Sequence of chain 1.A:
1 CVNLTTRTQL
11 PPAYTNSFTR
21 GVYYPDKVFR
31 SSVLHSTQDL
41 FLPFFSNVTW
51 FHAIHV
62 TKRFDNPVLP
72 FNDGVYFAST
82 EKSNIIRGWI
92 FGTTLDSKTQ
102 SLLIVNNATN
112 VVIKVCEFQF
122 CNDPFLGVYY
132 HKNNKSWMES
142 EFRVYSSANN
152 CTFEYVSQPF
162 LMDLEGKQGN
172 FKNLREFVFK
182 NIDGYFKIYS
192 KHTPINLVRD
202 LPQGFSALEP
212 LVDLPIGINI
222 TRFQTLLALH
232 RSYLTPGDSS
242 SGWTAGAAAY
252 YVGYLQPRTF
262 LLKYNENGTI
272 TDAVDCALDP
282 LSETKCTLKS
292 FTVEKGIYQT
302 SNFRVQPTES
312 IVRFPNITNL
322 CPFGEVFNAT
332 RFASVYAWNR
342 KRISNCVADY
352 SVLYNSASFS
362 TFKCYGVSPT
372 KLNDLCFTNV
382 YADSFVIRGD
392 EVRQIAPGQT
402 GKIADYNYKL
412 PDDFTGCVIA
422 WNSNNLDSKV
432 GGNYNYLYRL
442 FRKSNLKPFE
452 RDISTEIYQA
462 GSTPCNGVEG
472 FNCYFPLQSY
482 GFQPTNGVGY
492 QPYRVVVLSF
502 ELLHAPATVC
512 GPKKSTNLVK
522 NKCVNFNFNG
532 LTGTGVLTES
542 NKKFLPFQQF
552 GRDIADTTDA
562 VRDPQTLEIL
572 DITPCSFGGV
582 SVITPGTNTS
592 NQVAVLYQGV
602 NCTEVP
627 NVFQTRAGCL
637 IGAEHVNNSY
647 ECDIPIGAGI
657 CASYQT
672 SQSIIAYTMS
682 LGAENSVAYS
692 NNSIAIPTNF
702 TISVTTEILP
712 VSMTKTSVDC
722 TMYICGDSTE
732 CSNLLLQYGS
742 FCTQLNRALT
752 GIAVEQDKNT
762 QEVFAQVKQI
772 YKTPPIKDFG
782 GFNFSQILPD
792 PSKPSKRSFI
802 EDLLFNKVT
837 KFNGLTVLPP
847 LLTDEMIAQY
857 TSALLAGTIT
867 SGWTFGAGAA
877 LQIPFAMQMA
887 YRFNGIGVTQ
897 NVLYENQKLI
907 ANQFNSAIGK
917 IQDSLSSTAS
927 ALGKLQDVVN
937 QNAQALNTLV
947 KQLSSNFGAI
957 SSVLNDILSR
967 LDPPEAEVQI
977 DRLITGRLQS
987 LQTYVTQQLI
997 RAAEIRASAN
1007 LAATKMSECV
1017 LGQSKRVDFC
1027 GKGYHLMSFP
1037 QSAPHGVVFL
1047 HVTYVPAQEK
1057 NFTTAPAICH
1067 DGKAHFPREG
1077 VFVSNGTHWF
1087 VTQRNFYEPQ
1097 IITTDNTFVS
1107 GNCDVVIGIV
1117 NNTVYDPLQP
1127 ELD

Binding-site contacts:
Ligand atom O5 contacts residue ASP779 of chain 1.A at 3.7 Å.
Ligand atom C5 contacts residue ASN692 of chain 1.C at 3.6 Å.
Ligand atom C8 contacts residue ILE1113 of chain 1.C at 4.1 Å (hydrophobic).
Ligand atom O5 contacts residue ASN692 of chain 1.C at 2.4 Å (h-bond).
Ligand atom O7 contacts residue ASN692 of chain 1.C at 4.4 Å.
Ligand atom O7 contacts residue ILE1113 of chain 1.C at 3.6 Å.
Ligand atom N2 contacts residue ASN692 of chain 1.C at 2.8 Å (h-bond).
Ligand atom C6 contacts residue ASP779 of chain 1.A at 4.1 Å.
Ligand atom C3 contacts residue ASN692 of chain 1.C at 3.7 Å.
Ligand atom C4 contacts residue ASN692 of chain 1.C at 4.2 Å.
Ligand atom C2 contacts residue ASN692 of chain 1.C at 2.4 Å.
Ligand atom C8 contacts residue ASN692 of chain 1.C at 4.4 Å.
Ligand atom O7 contacts residue GLY1114 of chain 1.C at 4.0 Å.
Ligand atom C7 contacts residue ASN692 of chain 1.C at 3.7 Å.
Ligand atom C1 contacts residue ASN692 of chain 1.C at 1.4 Å.
Ligand atom C7 contacts residue ILE1113 of chain 1.C at 4.5 Å (hydrophobic).
Ligand atom C5 contacts residue ASP779 of chain 1.A at 4.4 Å.

The small molecule below binds the protein below.
Small molecule (SMILES): CC(=O)N[C@@H]1[C@@H](O)[C@H](O)[C@@H](CO)O[C@H]1O

Sequence of chain 1.C:
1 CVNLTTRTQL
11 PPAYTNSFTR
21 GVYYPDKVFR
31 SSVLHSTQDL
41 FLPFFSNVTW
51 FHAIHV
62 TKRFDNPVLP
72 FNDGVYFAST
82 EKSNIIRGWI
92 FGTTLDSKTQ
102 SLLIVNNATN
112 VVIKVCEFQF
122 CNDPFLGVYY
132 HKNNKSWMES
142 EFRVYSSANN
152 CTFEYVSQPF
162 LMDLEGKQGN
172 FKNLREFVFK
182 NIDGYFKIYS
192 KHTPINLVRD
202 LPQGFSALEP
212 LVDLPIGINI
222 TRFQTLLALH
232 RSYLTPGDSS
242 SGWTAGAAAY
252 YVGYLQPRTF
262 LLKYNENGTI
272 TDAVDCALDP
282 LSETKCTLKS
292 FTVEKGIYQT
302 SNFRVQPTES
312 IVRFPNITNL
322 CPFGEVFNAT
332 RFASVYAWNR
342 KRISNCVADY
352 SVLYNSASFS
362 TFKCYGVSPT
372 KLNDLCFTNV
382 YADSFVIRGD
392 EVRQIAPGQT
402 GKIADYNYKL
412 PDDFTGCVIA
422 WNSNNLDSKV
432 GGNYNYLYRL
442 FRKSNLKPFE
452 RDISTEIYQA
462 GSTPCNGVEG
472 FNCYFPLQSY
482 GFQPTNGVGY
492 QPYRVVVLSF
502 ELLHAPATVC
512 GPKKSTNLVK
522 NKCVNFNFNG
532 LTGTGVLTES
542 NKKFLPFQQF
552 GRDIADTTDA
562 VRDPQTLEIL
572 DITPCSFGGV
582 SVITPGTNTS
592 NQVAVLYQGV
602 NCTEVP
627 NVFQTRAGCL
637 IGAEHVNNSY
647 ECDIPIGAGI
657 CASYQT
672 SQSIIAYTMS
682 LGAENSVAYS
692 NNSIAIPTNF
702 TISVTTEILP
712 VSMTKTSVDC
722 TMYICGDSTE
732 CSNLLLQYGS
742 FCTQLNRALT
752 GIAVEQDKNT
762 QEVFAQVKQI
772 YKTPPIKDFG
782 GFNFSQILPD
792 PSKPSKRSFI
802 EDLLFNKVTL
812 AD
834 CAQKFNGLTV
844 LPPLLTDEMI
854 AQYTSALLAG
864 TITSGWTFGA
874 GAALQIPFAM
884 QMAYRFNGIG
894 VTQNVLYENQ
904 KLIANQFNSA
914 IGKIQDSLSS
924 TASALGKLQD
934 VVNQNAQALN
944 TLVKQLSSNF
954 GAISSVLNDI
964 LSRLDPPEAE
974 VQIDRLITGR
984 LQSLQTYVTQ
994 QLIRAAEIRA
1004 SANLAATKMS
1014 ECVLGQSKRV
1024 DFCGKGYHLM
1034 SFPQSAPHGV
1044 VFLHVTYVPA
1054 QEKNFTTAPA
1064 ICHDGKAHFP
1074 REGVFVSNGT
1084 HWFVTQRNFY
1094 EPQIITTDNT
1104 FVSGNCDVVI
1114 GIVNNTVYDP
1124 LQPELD